Sequence of chain 3.E:
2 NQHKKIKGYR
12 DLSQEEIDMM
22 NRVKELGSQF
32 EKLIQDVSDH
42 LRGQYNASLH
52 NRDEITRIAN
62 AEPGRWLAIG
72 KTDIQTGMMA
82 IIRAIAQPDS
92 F

The protein below binds the small molecule below.
Small molecule (SMILES): Nc1nc2c(ncn2[C@@H]2O[C@@H]3COP(=O)(O)O[C@@H]4[C@H](O)[C@@H](COP(=O)(O)O[C@H]3[C@H]2O)O[C@H]4n2cnc3c(N)ncnc32)c(=O)[nH]1

Sequence of chain 3.F:
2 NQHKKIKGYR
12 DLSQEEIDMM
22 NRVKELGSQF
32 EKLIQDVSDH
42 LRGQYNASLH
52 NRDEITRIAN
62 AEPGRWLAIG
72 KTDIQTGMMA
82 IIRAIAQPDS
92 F

Binding-site contacts:
Ligand atom C21 contacts residue ILE83 of chain 3.E at 3.4 Å (hydrophobic).
Ligand atom N45 contacts residue ARG11 of chain 3.F at 3.2 Å (salt-bridge).
Ligand atom O25 contacts residue MET80 of chain 3.E at 3.0 Å.
Ligand atom N41 contacts residue ALA87 of chain 3.E at 3.4 Å.
Ligand atom O26 contacts residue TYR10 of chain 3.F at 2.2 Å (h-bond).
Ligand atom P14 contacts residue TYR10 of chain 3.E at 3.2 Å.
Ligand atom O30 contacts residue PRO89 of chain 3.F at 3.3 Å.
Ligand atom C40 contacts residue ARG11 of chain 3.E at 3.5 Å.
Ligand atom O26 contacts residue LYS25 of chain 3.E at 2.6 Å (salt-bridge).
Ligand atom N35 contacts residue TYR10 of chain 3.E at 2.4 Å.
Ligand atom C07 contacts residue TYR10 of chain 3.E at 2.7 Å (hydrophobic).
Ligand atom C09 contacts residue ALA87 of chain 3.F at 3.6 Å (hydrophobic).
Ligand atom C22 contacts residue TYR10 of chain 3.F at 3.3 Å (hydrophobic).
Ligand atom O20 contacts residue MET80 of chain 3.F at 3.1 Å.
Ligand atom C37 contacts residue TYR10 of chain 3.E at 2.7 Å (hydrophobic).
Ligand atom O15 contacts residue LYS25 of chain 3.F at 3.1 Å (salt-bridge).
Ligand atom C04 contacts residue ALA87 of chain 3.F at 3.5 Å (hydrophobic).
Ligand atom N03 contacts residue ALA87 of chain 3.F at 3.2 Å.
Ligand atom N01 contacts residue ARG11 of chain 3.F at 2.9 Å (salt-bridge).
Ligand atom O20 contacts residue ARG84 of chain 3.E at 3.2 Å.
Ligand atom O10 contacts residue ILE83 of chain 3.F at 3.3 Å.
Ligand atom C22 contacts residue ILE83 of chain 3.E at 3.3 Å (hydrophobic).
Ligand atom C34 contacts residue TYR10 of chain 3.F at 3.6 Å (hydrophobic).
Ligand atom N06 contacts residue TYR10 of chain 3.E at 3.1 Å (h-bond).
Ligand atom N39 contacts residue TYR10 of chain 3.E at 3.6 Å.
Ligand atom C34 contacts residue TYR10 of chain 3.E at 3.0 Å (hydrophobic).
Ligand atom N38 contacts residue TYR10 of chain 3.E at 2.7 Å.
Ligand atom O44 contacts residue LEU13 of chain 3.F at 3.4 Å.
Ligand atom C12 contacts residue ILE83 of chain 3.F at 3.6 Å (hydrophobic).
Ligand atom N45 contacts residue LEU13 of chain 3.F at 3.3 Å.
Ligand atom O13 contacts residue TYR10 of chain 3.E at 2.9 Å (h-bond).
Ligand atom C42 contacts residue TYR10 of chain 3.E at 3.5 Å (hydrophobic).
Ligand atom C43 contacts residue LEU13 of chain 3.F at 3.3 Å (hydrophobic).
Ligand atom O15 contacts residue TYR10 of chain 3.E at 2.4 Å (h-bond).
Ligand atom P24 contacts residue TYR10 of chain 3.F at 3.5 Å.
Ligand atom N39 contacts residue ARG11 of chain 3.E at 3.0 Å (salt-bridge).
Ligand atom O13 contacts residue ILE83 of chain 3.F at 3.5 Å.
Ligand atom C19 contacts residue MET80 of chain 3.F at 3.6 Å (hydrophobic).
Ligand atom N01 contacts residue ALA87 of chain 3.F at 3.3 Å (h-bond).
Ligand atom C36 contacts residue TYR10 of chain 3.E at 2.8 Å (hydrophobic).